Sequence of chain 1.G:
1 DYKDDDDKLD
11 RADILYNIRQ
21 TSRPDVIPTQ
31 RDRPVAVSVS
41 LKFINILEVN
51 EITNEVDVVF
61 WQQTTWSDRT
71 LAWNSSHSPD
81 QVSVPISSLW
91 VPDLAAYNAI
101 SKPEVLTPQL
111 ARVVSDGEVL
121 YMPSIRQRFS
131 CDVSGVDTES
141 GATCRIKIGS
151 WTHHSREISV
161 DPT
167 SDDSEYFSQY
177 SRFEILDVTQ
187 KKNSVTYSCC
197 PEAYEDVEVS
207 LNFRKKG

Binding-site contacts:
Ligand atom O3 contacts residue ASN74 of chain 1.G at 3.9 Å.
Ligand atom C1 contacts residue ASN74 of chain 1.G at 1.6 Å.
Ligand atom C1 contacts residue SER76 of chain 1.G at 3.6 Å.
Ligand atom C5 contacts residue SER76 of chain 1.G at 4.1 Å.
Ligand atom C5 contacts residue ASN74 of chain 1.G at 3.8 Å.
Ligand atom N2 contacts residue ASN74 of chain 1.G at 3.3 Å (h-bond).
Ligand atom C3 contacts residue ASN74 of chain 1.G at 3.7 Å.
Ligand atom C4 contacts residue ASN74 of chain 1.G at 4.3 Å.
Ligand atom O5 contacts residue ASN74 of chain 1.G at 2.5 Å (h-bond).
Ligand atom C7 contacts residue ASN74 of chain 1.G at 4.3 Å.
Ligand atom C2 contacts residue ASN74 of chain 1.G at 2.4 Å.
Ligand atom O5 contacts residue SER76 of chain 1.G at 3.8 Å.

A small-molecule ligand and the protein it binds are described below.
Small molecule (SMILES): CC(=O)N[C@@H]1[C@@H](O)[C@H](O)[C@@H](CO)O[C@H]1O